Sequence of chain 1.A:
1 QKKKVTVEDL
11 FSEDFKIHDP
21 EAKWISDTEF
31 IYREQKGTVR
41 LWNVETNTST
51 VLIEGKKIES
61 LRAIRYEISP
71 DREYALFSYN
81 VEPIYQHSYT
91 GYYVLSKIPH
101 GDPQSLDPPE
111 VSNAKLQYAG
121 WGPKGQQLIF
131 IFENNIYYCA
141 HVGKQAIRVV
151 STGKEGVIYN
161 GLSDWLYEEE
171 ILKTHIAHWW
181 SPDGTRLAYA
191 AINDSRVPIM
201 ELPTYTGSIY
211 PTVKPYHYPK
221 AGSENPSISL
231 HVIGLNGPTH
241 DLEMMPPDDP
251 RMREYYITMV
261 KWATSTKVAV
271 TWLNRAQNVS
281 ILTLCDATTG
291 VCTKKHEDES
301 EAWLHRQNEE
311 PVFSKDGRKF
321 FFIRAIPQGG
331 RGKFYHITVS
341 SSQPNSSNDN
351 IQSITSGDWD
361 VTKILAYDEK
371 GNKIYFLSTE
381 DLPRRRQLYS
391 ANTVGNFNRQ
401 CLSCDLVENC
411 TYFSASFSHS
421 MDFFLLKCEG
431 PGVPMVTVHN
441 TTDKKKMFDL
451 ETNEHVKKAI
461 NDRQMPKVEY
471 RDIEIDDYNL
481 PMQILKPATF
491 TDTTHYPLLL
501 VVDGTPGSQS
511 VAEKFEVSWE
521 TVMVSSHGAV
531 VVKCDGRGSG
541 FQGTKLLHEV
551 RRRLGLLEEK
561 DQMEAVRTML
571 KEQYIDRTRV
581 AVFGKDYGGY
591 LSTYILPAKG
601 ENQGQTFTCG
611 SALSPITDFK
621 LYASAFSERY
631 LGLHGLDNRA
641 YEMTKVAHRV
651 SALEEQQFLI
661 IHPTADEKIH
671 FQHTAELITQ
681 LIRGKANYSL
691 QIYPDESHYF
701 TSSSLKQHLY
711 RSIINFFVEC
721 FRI

Binding-site contacts:
Ligand atom C1 contacts residue PHE448 of chain 1.A at 4.5 Å (hydrophobic).
Ligand atom O5 contacts residue TRP42 of chain 1.A at 4.0 Å.
Ligand atom N2 contacts residue TRP42 of chain 1.A at 3.8 Å.
Ligand atom O5 contacts residue PHE448 of chain 1.A at 4.1 Å.
Ligand atom C4 contacts residue ASN47 of chain 1.A at 4.0 Å.
Ligand atom C6 contacts residue MET447 of chain 1.A at 3.3 Å (hydrophobic).
Ligand atom C7 contacts residue TRP42 of chain 1.A at 4.0 Å (hydrophobic).
Ligand atom C4 contacts residue MET447 of chain 1.A at 4.4 Å (hydrophobic).
Ligand atom C1 contacts residue TRP42 of chain 1.A at 3.1 Å (hydrophobic).
Ligand atom C2 contacts residue ASN47 of chain 1.A at 2.5 Å.
Ligand atom O5 contacts residue MET447 of chain 1.A at 3.6 Å.
Ligand atom O7 contacts residue PHE448 of chain 1.A at 4.0 Å.
Ligand atom C5 contacts residue MET447 of chain 1.A at 4.0 Å (hydrophobic).
Ligand atom N2 contacts residue ASN47 of chain 1.A at 2.6 Å (h-bond).
Ligand atom C5 contacts residue ASN47 of chain 1.A at 3.2 Å.
Ligand atom C1 contacts residue ASN47 of chain 1.A at 1.4 Å.
Ligand atom C6 contacts residue ASN47 of chain 1.A at 4.4 Å.
Ligand atom C3 contacts residue ASN47 of chain 1.A at 3.5 Å.
Ligand atom O6 contacts residue MET447 of chain 1.A at 4.4 Å.
Ligand atom C8 contacts residue TRP42 of chain 1.A at 3.9 Å (hydrophobic).
Ligand atom C4 contacts residue PHE448 of chain 1.A at 4.0 Å (hydrophobic).
Ligand atom O5 contacts residue ASN47 of chain 1.A at 2.4 Å (h-bond).
Ligand atom C8 contacts residue ASN47 of chain 1.A at 4.2 Å.
Ligand atom C7 contacts residue ASN47 of chain 1.A at 4.0 Å.
Ligand atom C2 contacts residue TRP42 of chain 1.A at 3.4 Å (hydrophobic).
Ligand atom O7 contacts residue ASP449 of chain 1.A at 3.2 Å (salt-bridge).
Ligand atom C8 contacts residue SER49 of chain 1.A at 4.4 Å.
Ligand atom C7 contacts residue ASP449 of chain 1.A at 4.3 Å.

The protein below binds the small molecule below.
Small molecule (SMILES): CC(=O)N[C@H]1[C@@H](O[C@H]2[C@H](O)[C@@H](NC(C)=O)CO[C@@H]2CO)O[C@H](CO)[C@@H](O[C@H]2O[C@H](CO)[C@@H](O[C@@H]3O[C@H](CO)[C@@H](O)[C@H](O)[C@@H]3O)[C@H](O)[C@@H]2O)[C@@H]1O